The small molecule below binds the protein below.
Small molecule (SMILES): OC[C@H]1O[C@@H](O)[C@H](O)[C@@H](O)[C@H]1O

Binding-site contacts:
Ligand atom C5 contacts residue TRP88 of chain 1.I at 3.6 Å (hydrophobic).
Ligand atom O4 contacts residue LYS91 of chain 1.I at 3.0 Å (salt-bridge).
Ligand atom O4 contacts residue GLN56 of chain 1.I at 3.4 Å.
Ligand atom C6 contacts residue GLU51 of chain 1.I at 4.3 Å.
Ligand atom O6 contacts residue GLN56 of chain 1.I at 3.3 Å (h-bond).
Ligand atom O6 contacts residue GLN61 of chain 1.I at 3.0 Å (h-bond).
Ligand atom O2 contacts residue GLA1 of chain 1.GB at 0.3 Å (h-bond).
Ligand atom C3 contacts residue TRP88 of chain 1.I at 3.6 Å (hydrophobic).
Ligand atom C2 contacts residue ASN90 of chain 1.I at 4.1 Å.
Ligand atom C3 contacts residue GLA1 of chain 1.GB at 0.1 Å.
Ligand atom C6 contacts residue GLA1 of chain 1.GB at 0.2 Å.
Ligand atom O6 contacts residue HIS57 of chain 1.I at 3.8 Å.
Ligand atom O1 contacts residue GLA1 of chain 1.GB at 1.3 Å.
Ligand atom O6 contacts residue GLA1 of chain 1.GB at 0.2 Å (h-bond).
Ligand atom C6 contacts residue HIS57 of chain 1.I at 3.7 Å.
Ligand atom C5 contacts residue GLN56 of chain 1.I at 4.3 Å.
Ligand atom O4 contacts residue GLA1 of chain 1.GB at 0.1 Å (h-bond).
Ligand atom C3 contacts residue ASN90 of chain 1.I at 3.8 Å.
Ligand atom O3 contacts residue GLA1 of chain 1.GB at 0.2 Å (h-bond).
Ligand atom O3 contacts residue GLU51 of chain 1.I at 4.2 Å.
Ligand atom C4 contacts residue GLA1 of chain 1.GB at 0.1 Å.
Ligand atom C1 contacts residue GLA1 of chain 1.GB at 0.5 Å.
Ligand atom C4 contacts residue GLU51 of chain 1.I at 3.4 Å.
Ligand atom C6 contacts residue TRP88 of chain 1.I at 3.7 Å (hydrophobic).
Ligand atom O6 contacts residue TRP88 of chain 1.I at 3.9 Å.
Ligand atom C3 contacts residue LYS91 of chain 1.I at 3.7 Å.
Ligand atom C6 contacts residue GLN56 of chain 1.I at 3.7 Å.
Ligand atom C6 contacts residue GLN61 of chain 1.I at 4.0 Å.
Ligand atom O2 contacts residue ASN90 of chain 1.I at 3.1 Å (h-bond).
Ligand atom C4 contacts residue TRP88 of chain 1.I at 3.6 Å (hydrophobic).
Ligand atom O5 contacts residue GLN56 of chain 1.I at 3.6 Å (h-bond).
Ligand atom C5 contacts residue GLA1 of chain 1.GB at 0.1 Å.
Ligand atom O3 contacts residue TRP88 of chain 1.I at 3.8 Å.
Ligand atom O4 contacts residue GLU51 of chain 1.I at 2.7 Å (salt-bridge).
Ligand atom C2 contacts residue GLA1 of chain 1.GB at 0.3 Å.
Ligand atom C2 contacts residue LYS91 of chain 1.I at 4.0 Å.
Ligand atom O3 contacts residue ASN90 of chain 1.I at 2.8 Å (h-bond).
Ligand atom C4 contacts residue LYS91 of chain 1.I at 3.9 Å.
Ligand atom O5 contacts residue GLA1 of chain 1.GB at 0.3 Å (h-bond).
Ligand atom O3 contacts residue LYS91 of chain 1.I at 2.8 Å (salt-bridge).

Sequence of chain 1.I:
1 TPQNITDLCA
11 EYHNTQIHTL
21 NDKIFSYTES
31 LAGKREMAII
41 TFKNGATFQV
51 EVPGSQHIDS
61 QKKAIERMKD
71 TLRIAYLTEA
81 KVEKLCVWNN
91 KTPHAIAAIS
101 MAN